Binding-site contacts:
Ligand atom C7 contacts residue ASN93 of chain 1.A at 3.3 Å.
Ligand atom N2 contacts residue ASN93 of chain 1.A at 3.0 Å (h-bond).
Ligand atom O7 contacts residue ASN93 of chain 1.A at 3.5 Å (h-bond).
Ligand atom C5 contacts residue ASN93 of chain 1.A at 3.6 Å.
Ligand atom C1 contacts residue SER95 of chain 1.A at 3.6 Å.
Ligand atom O5 contacts residue SER95 of chain 1.A at 3.3 Å (h-bond).
Ligand atom O5 contacts residue ASN93 of chain 1.A at 2.4 Å (h-bond).
Ligand atom C4 contacts residue ASN93 of chain 1.A at 4.2 Å.
Ligand atom C3 contacts residue ASN93 of chain 1.A at 3.8 Å.
Ligand atom C6 contacts residue SER95 of chain 1.A at 4.2 Å.
Ligand atom C5 contacts residue SER95 of chain 1.A at 4.1 Å.
Ligand atom C1 contacts residue ASN93 of chain 1.A at 1.4 Å.
Ligand atom C8 contacts residue ASN93 of chain 1.A at 3.8 Å.
Ligand atom C2 contacts residue ASN93 of chain 1.A at 2.5 Å.

Sequence of chain 1.A:
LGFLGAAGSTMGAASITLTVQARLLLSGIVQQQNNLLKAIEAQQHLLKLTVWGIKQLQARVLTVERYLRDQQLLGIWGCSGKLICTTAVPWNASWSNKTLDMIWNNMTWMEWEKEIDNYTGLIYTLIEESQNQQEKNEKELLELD

A small-molecule ligand and the protein it binds are described below.
Small molecule (SMILES): CC(=O)N[C@H]1[C@H](O[C@H]2[C@H](O)[C@@H](NC(C)=O)CO[C@@H]2CO)O[C@H](CO)[C@@H](O[C@@H]2O[C@H](CO)[C@@H](O)[C@H](O)[C@@H]2O)[C@@H]1O